Sequence of chain 1.A:
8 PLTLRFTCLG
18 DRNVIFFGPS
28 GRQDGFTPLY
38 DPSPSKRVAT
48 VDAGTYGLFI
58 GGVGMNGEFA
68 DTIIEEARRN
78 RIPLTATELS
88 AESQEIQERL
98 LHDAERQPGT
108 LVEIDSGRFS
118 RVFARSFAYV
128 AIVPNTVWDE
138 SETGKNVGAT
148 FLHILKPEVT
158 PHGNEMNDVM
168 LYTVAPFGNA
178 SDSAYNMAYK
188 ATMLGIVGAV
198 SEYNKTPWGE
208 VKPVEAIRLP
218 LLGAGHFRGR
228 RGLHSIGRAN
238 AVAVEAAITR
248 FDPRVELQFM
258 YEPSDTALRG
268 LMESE

Binding-site contacts:
Ligand atom O2B contacts residue GLY222 of chain 1.A at 3.7 Å.
Ligand atom O2B contacts residue PHE224 of chain 1.A at 2.9 Å (h-bond).
Ligand atom O1A contacts residue ALA50 of chain 1.A at 3.5 Å.
Ligand atom O3D contacts residue THR52 of chain 1.A at 3.3 Å.
Ligand atom O1A contacts residue MET62 of chain 1.A at 3.3 Å (h-bond).
Ligand atom O1D contacts residue ASN63 of chain 1.A at 3.0 Å (h-bond).
Ligand atom O1D contacts residue MET62 of chain 1.A at 3.5 Å (h-bond).
Ligand atom C2 contacts residue PHE33 of chain 1.A at 3.5 Å (hydrophobic).
Ligand atom C5D contacts residue HIS223 of chain 1.A at 3.6 Å.
Ligand atom C2 contacts residue MET257 of chain 1.A at 3.7 Å (hydrophobic).
Ligand atom O2A contacts residue HIS223 of chain 1.A at 3.1 Å (h-bond).
Ligand atom O3A contacts residue GLY222 of chain 1.A at 3.2 Å.
Ligand atom O4D contacts residue HIS223 of chain 1.A at 3.4 Å (h-bond).
Ligand atom O1B contacts residue ALA50 of chain 1.A at 3.2 Å.
Ligand atom C5 contacts residue PHE33 of chain 1.A at 3.3 Å (hydrophobic).
Ligand atom N9 contacts residue PHE33 of chain 1.A at 3.5 Å.
Ligand atom O2B contacts residue HIS223 of chain 1.A at 3.4 Å (h-bond).
Ligand atom N1 contacts residue PHE33 of chain 1.A at 3.5 Å.
Ligand atom O3' contacts residue LEU218 of chain 1.A at 3.6 Å (h-bond).
Ligand atom O1D contacts residue VAL60 of chain 1.A at 3.0 Å (h-bond).
Ligand atom N6 contacts residue GLY61 of chain 1.A at 3.5 Å (h-bond).
Ligand atom O1D contacts residue ALA50 of chain 1.A at 3.4 Å (h-bond).
Ligand atom C4 contacts residue PHE33 of chain 1.A at 3.6 Å (hydrophobic).
Ligand atom O2A contacts residue GLY61 of chain 1.A at 3.5 Å.
Ligand atom N7 contacts residue GLY61 of chain 1.A at 3.7 Å.
Ligand atom O4' contacts residue PRO217 of chain 1.A at 3.6 Å.
Ligand atom O2D contacts residue ASN63 of chain 1.A at 3.1 Å (h-bond).
Ligand atom N3 contacts residue PHE33 of chain 1.A at 3.5 Å.
Ligand atom C5D contacts residue PHE224 of chain 1.A at 3.6 Å (hydrophobic).
Ligand atom C2D contacts residue ALA50 of chain 1.A at 3.5 Å (hydrophobic).
Ligand atom C2D contacts residue ASN63 of chain 1.A at 3.5 Å.
Ligand atom O3A contacts residue HIS223 of chain 1.A at 3.5 Å (h-bond).
Ligand atom O2' contacts residue PHE33 of chain 1.A at 3.5 Å.
Ligand atom C1D contacts residue VAL60 of chain 1.A at 3.1 Å (hydrophobic).
Ligand atom O1B contacts residue GLY220 of chain 1.A at 3.5 Å (h-bond).
Ligand atom N7 contacts residue PHE33 of chain 1.A at 3.4 Å.
Ligand atom C8 contacts residue PHE33 of chain 1.A at 3.5 Å (hydrophobic).
Ligand atom N6 contacts residue GLU65 of chain 1.A at 3.0 Å.
Ligand atom C1D contacts residue ASN63 of chain 1.A at 3.6 Å.
Ligand atom C6 contacts residue PHE33 of chain 1.A at 3.3 Å (hydrophobic).

A small-molecule ligand and the protein it binds are described below.
Small molecule (SMILES): Nc1ncnc2c1ncn2[C@@H]1O[C@H](CO[P](=O)(O)O[P](=O)(O)OC[C@H]2O[C@@H](O)[C@H](O)[C@@H]2O)[C@@H](O)[C@H]1O